Sequence of chain 1.B:
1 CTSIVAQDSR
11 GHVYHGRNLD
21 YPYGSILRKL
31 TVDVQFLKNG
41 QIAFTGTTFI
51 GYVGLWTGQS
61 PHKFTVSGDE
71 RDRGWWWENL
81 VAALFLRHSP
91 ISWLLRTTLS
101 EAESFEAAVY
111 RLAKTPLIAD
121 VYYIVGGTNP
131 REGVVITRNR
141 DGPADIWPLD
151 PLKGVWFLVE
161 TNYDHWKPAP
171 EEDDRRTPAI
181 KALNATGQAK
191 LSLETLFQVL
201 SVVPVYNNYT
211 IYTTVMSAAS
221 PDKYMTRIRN

Sequence of chain 1.A:
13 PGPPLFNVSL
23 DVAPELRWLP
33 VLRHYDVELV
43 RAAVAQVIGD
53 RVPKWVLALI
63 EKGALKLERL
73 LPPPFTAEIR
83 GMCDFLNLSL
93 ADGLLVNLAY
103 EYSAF

This small molecule binds to this protein.
Small molecule (SMILES): CCS(=O)(=O)c1ccccc1C(=O)N1CCN(c2nc3ccc(F)cc3s2)C[C@@H]1C

Binding-site contacts:
Ligand atom C01 contacts residue TYR102 of chain 1.A at 3.6 Å (hydrophobic).
Ligand atom C27 contacts residue VAL46 of chain 1.A at 3.5 Å (hydrophobic).
Ligand atom O05 contacts residue ASP20 of chain 1.B at 3.1 Å (salt-bridge).
Ligand atom C10 contacts residue PHE107 of chain 1.A at 3.7 Å (hydrophobic).
Ligand atom C18 contacts residue VAL98 of chain 1.A at 3.7 Å (hydrophobic).
Ligand atom F28 contacts residue ALA45 of chain 1.A at 2.8 Å.
Ligand atom C10 contacts residue TYR21 of chain 1.B at 3.6 Å (hydrophobic).
Ligand atom O13 contacts residue TYR102 of chain 1.A at 3.4 Å.
Ligand atom F28 contacts residue VAL42 of chain 1.A at 3.6 Å.
Ligand atom C08 contacts residue TYR102 of chain 1.A at 3.5 Å (hydrophobic).
Ligand atom C10 contacts residue GLU70 of chain 1.B at 3.3 Å.
Ligand atom C23 contacts residue VAL98 of chain 1.A at 3.5 Å (hydrophobic).
Ligand atom S25 contacts residue VAL98 of chain 1.A at 3.7 Å.
Ligand atom C09 contacts residue PHE107 of chain 1.A at 3.3 Å (hydrophobic).
Ligand atom C09 contacts residue ARG73 of chain 1.B at 3.3 Å.
Ligand atom C24 contacts residue LEU27 of chain 1.B at 3.6 Å (hydrophobic).
Ligand atom C09 contacts residue TYR21 of chain 1.B at 3.8 Å (hydrophobic).
Ligand atom C15 contacts residue TYR21 of chain 1.B at 3.7 Å (hydrophobic).
Ligand atom C20 contacts residue TRP56 of chain 1.B at 3.8 Å (hydrophobic).
Ligand atom C24 contacts residue VAL98 of chain 1.A at 3.6 Å (hydrophobic).
Ligand atom C06 contacts residue TYR21 of chain 1.B at 3.7 Å (hydrophobic).
Ligand atom C11 contacts residue GLU70 of chain 1.B at 3.3 Å.
Ligand atom O05 contacts residue CYS1 of chain 1.B at 3.7 Å.
Ligand atom C19 contacts residue TYR52 of chain 1.B at 3.6 Å (hydrophobic).
Ligand atom C29 contacts residue VAL46 of chain 1.A at 3.7 Å (hydrophobic).
Ligand atom O13 contacts residue TRP56 of chain 1.B at 3.1 Å (h-bond).
Ligand atom C18 contacts residue TYR52 of chain 1.B at 3.3 Å (hydrophobic).
Ligand atom F28 contacts residue VAL46 of chain 1.A at 2.8 Å.
Ligand atom F28 contacts residue LEU30 of chain 1.B at 3.8 Å.
Ligand atom C02 contacts residue TRP56 of chain 1.B at 3.5 Å (hydrophobic).
Ligand atom C20 contacts residue PHE49 of chain 1.B at 3.8 Å (hydrophobic).
Ligand atom C11 contacts residue TYR21 of chain 1.B at 3.6 Å (hydrophobic).
Ligand atom C10 contacts residue ARG73 of chain 1.B at 3.8 Å.
Ligand atom C29 contacts residue LEU30 of chain 1.B at 3.7 Å (hydrophobic).
Ligand atom C16 contacts residue TYR21 of chain 1.B at 3.6 Å (hydrophobic).
Ligand atom C21 contacts residue VAL98 of chain 1.A at 3.7 Å (hydrophobic).
Ligand atom N22 contacts residue VAL98 of chain 1.A at 3.5 Å.
Ligand atom C01 contacts residue TRP56 of chain 1.B at 3.7 Å (hydrophobic).
Ligand atom C30 contacts residue ILE50 of chain 1.B at 3.1 Å (hydrophobic).
Ligand atom C29 contacts residue ILE50 of chain 1.B at 3.1 Å (hydrophobic).